Binding-site contacts:
Ligand atom C4 contacts residue ASN709 of chain 1.D at 4.3 Å.
Ligand atom O5 contacts residue ASP796 of chain 1.A at 4.5 Å.
Ligand atom C2 contacts residue ASN709 of chain 1.D at 2.5 Å.
Ligand atom C8 contacts residue ASN710 of chain 1.D at 4.3 Å.
Ligand atom C8 contacts residue ASN709 of chain 1.D at 3.9 Å.
Ligand atom O5 contacts residue ASN709 of chain 1.D at 2.4 Å (h-bond).
Ligand atom N2 contacts residue ASN709 of chain 1.D at 2.9 Å (h-bond).
Ligand atom C5 contacts residue ASN709 of chain 1.D at 3.8 Å.
Ligand atom C1 contacts residue ASN709 of chain 1.D at 1.5 Å.
Ligand atom C3 contacts residue ASN709 of chain 1.D at 3.9 Å.
Ligand atom O7 contacts residue ASN709 of chain 1.D at 3.1 Å (h-bond).
Ligand atom C8 contacts residue GLY1131 of chain 1.D at 3.8 Å.
Ligand atom C7 contacts residue ASN709 of chain 1.D at 3.2 Å.

The protein below binds the small molecule below.
Small molecule (SMILES): CC(=O)N[C@@H]1[C@@H](O)[C@H](O)[C@@H](CO)O[C@H]1O

Sequence of chain 1.D:
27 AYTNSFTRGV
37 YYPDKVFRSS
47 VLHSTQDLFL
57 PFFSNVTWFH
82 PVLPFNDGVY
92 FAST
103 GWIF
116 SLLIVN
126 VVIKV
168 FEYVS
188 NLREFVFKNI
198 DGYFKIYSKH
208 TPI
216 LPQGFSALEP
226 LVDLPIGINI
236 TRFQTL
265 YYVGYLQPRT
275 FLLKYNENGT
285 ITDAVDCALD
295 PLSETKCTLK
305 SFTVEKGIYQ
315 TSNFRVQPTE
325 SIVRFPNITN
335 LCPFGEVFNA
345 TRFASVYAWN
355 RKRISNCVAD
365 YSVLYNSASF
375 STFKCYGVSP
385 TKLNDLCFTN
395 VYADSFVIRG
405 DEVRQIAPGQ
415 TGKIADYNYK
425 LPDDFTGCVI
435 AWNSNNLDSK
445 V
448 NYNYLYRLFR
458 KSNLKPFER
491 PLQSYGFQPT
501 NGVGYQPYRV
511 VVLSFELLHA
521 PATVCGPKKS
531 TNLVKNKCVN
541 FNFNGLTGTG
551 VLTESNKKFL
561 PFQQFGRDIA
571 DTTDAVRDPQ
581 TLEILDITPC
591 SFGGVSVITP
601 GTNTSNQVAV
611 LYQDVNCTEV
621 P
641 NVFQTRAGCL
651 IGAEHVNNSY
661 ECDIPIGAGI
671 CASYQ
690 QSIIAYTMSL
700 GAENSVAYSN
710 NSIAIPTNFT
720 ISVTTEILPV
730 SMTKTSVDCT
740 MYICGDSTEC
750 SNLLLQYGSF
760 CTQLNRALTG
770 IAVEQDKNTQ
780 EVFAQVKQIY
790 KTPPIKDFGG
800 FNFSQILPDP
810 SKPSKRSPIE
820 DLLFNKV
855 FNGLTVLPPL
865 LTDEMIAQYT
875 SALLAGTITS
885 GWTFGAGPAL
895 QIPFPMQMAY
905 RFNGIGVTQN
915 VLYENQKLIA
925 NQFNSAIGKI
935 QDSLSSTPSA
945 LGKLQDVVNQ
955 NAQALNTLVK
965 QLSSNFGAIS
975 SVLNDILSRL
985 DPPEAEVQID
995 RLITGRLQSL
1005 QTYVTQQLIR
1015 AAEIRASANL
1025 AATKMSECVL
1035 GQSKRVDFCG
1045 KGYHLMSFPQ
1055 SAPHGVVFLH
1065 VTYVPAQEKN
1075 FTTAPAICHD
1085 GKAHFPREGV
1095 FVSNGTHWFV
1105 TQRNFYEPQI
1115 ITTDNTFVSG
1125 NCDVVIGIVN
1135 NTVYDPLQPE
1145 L

Sequence of chain 1.A:
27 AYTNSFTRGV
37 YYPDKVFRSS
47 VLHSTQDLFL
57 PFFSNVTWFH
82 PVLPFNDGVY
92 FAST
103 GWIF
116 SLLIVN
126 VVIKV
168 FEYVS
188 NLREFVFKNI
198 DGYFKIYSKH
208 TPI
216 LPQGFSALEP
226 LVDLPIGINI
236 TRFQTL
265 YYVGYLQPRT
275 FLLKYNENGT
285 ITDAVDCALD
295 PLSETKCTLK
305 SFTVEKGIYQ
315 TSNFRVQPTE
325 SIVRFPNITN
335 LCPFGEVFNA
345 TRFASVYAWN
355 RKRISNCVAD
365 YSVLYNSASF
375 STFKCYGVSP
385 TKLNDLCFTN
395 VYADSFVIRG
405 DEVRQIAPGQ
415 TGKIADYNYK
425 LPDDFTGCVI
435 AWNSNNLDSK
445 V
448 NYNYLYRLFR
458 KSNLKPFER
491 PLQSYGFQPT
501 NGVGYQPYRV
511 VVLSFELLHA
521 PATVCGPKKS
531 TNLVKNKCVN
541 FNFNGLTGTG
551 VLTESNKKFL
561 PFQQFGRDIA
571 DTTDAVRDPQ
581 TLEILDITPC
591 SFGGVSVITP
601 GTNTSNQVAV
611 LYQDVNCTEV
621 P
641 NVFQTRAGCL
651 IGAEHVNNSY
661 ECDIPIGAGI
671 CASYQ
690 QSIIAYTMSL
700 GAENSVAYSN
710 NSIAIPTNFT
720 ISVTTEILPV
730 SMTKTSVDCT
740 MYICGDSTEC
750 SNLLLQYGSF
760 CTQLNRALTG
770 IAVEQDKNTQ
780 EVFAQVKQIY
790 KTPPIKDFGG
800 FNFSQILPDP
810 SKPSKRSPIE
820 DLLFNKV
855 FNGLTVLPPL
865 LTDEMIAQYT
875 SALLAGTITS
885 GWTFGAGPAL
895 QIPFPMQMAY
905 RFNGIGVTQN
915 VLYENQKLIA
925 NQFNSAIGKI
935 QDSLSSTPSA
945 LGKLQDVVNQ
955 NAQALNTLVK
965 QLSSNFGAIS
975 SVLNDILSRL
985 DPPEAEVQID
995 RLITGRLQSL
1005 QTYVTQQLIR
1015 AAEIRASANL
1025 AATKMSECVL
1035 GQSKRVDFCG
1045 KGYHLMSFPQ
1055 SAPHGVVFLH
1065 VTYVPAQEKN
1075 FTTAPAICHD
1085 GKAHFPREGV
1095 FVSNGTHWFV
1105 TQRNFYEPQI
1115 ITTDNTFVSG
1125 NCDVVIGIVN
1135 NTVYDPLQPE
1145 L